Sequence of chain 9.B:
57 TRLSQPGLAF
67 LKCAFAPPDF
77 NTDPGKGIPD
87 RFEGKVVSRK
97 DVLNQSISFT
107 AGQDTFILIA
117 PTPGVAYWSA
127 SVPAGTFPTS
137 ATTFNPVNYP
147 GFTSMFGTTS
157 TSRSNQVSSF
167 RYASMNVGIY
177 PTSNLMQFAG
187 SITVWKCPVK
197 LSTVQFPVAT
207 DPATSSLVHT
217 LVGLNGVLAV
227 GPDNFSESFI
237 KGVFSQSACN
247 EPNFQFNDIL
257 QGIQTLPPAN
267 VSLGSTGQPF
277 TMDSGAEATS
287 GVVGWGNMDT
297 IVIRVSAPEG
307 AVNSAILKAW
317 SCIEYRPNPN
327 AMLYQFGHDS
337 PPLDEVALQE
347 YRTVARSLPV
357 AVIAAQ

Binding-site contacts:
Ligand atom CG2 contacts residue PHE76 of chain 9.B at 3.8 Å (hydrophobic).

This protein binds this small molecule.
Small molecule (SMILES): CC(C)[C@H](NC(=O)[C@H](CCCN=C(N)N)NC(=O)[C@@H](N)CCC(=O)O)C(=O)N[C@H](C=O)CCCCN